The small molecule below binds the protein below.
Small molecule (SMILES): CC(=O)N[C@H]1[C@H](O[C@H]2[C@H](O)[C@@H](NC(C)=O)CO[C@@H]2CO)O[C@H](CO)[C@@H](O[C@@H]2O[C@H](CO)[C@@H](O)[C@H](O)[C@@H]2O)[C@@H]1O

Sequence of chain 1.A:
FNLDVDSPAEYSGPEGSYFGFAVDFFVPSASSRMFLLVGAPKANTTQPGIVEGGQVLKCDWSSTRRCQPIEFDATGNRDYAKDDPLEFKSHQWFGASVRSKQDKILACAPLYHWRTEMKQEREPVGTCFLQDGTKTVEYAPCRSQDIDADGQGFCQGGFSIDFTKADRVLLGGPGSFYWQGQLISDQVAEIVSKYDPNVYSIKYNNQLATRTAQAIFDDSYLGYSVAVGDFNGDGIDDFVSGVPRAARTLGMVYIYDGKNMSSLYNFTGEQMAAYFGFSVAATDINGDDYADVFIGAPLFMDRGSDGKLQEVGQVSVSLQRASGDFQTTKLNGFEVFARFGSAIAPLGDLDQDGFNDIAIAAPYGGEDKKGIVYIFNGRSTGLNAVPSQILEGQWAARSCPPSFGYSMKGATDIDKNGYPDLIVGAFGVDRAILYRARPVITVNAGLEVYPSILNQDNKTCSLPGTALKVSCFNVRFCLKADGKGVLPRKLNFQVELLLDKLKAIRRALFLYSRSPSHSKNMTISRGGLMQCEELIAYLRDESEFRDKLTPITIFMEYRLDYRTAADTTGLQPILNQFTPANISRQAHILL

Binding-site contacts:
Ligand atom C7 contacts residue ASN458 of chain 1.A at 3.5 Å.
Ligand atom C6 contacts residue CYS461 of chain 1.A at 4.4 Å (hydrophobic).
Ligand atom O6 contacts residue PHE473 of chain 1.A at 3.7 Å.
Ligand atom O6 contacts residue CYS472 of chain 1.A at 2.9 Å (h-bond).
Ligand atom C2 contacts residue THR460 of chain 1.A at 4.5 Å.
Ligand atom C2 contacts residue ASN458 of chain 1.A at 2.5 Å.
Ligand atom O5 contacts residue THR460 of chain 1.A at 3.2 Å (h-bond).
Ligand atom C8 contacts residue ASN474 of chain 1.A at 3.3 Å.
Ligand atom O3 contacts residue TYR450 of chain 1.A at 4.4 Å.
Ligand atom O6 contacts residue ASN474 of chain 1.A at 4.4 Å.
Ligand atom C5 contacts residue CYS472 of chain 1.A at 4.4 Å (hydrophobic).
Ligand atom C4 contacts residue ASN458 of chain 1.A at 4.2 Å.
Ligand atom O7 contacts residue ASN458 of chain 1.A at 3.5 Å (h-bond).
Ligand atom C1 contacts residue THR460 of chain 1.A at 3.2 Å.
Ligand atom C6 contacts residue THR460 of chain 1.A at 3.9 Å.
Ligand atom N2 contacts residue ASN458 of chain 1.A at 3.0 Å (h-bond).
Ligand atom C2 contacts residue ASN474 of chain 1.A at 3.9 Å.
Ligand atom O3 contacts residue ASN474 of chain 1.A at 3.7 Å.
Ligand atom C8 contacts residue CYS472 of chain 1.A at 4.4 Å (hydrophobic).
Ligand atom C8 contacts residue CYS461 of chain 1.A at 3.6 Å (hydrophobic).
Ligand atom C3 contacts residue ASN458 of chain 1.A at 3.8 Å.
Ligand atom C6 contacts residue CYS472 of chain 1.A at 3.5 Å (hydrophobic).
Ligand atom C5 contacts residue ASN458 of chain 1.A at 3.6 Å.
Ligand atom C3 contacts residue ASN474 of chain 1.A at 3.8 Å.
Ligand atom C5 contacts residue THR460 of chain 1.A at 3.4 Å.
Ligand atom O6 contacts residue PRO451 of chain 1.A at 4.1 Å.
Ligand atom O5 contacts residue ASN458 of chain 1.A at 2.3 Å (h-bond).
Ligand atom C7 contacts residue ASN474 of chain 1.A at 3.6 Å.
Ligand atom N2 contacts residue ASN474 of chain 1.A at 3.0 Å (h-bond).
Ligand atom O5 contacts residue CYS472 of chain 1.A at 3.9 Å.
Ligand atom C1 contacts residue ASN458 of chain 1.A at 1.4 Å.